Binding-site contacts:
Ligand atom C2 contacts residue PHE243 of chain 1.C at 3.7 Å (hydrophobic).
Ligand atom C16 contacts residue ALA59 of chain 1.A at 3.6 Å (hydrophobic).
Ligand atom C6 contacts residue TYR80 of chain 1.A at 3.2 Å (hydrophobic).
Ligand atom C6 contacts residue GLN61 of chain 1.A at 3.6 Å.
Ligand atom O3 contacts residue ILE131 of chain 1.A at 3.6 Å.
Ligand atom O2 contacts residue ALA105 of chain 1.A at 2.7 Å (h-bond).
Ligand atom N7 contacts residue GLN61 of chain 1.A at 3.0 Å (h-bond).
Ligand atom C15 contacts residue GLN61 of chain 1.A at 3.7 Å.
Ligand atom O1 contacts residue LEU133 of chain 1.A at 3.3 Å.
Ligand atom C25 contacts residue LEU21 of chain 1.A at 3.7 Å (hydrophobic).
Ligand atom C4 contacts residue ASP62 of chain 1.A at 3.1 Å.
Ligand atom C3 contacts residue GLN61 of chain 1.A at 3.6 Å.
Ligand atom N4 contacts residue PHE243 of chain 1.C at 3.6 Å.
Ligand atom O13 contacts residue LEU21 of chain 1.A at 3.7 Å.
Ligand atom C7 contacts residue TYR80 of chain 1.A at 3.5 Å (hydrophobic).
Ligand atom N1 contacts residue LEU63 of chain 1.A at 3.0 Å (h-bond).
Ligand atom N1 contacts residue GLN61 of chain 1.A at 3.4 Å (h-bond).
Ligand atom N6 contacts residue PHE243 of chain 1.C at 3.7 Å.
Ligand atom C7 contacts residue ASN136 of chain 1.A at 3.6 Å.
Ligand atom N3 contacts residue ALA59 of chain 1.A at 3.0 Å (h-bond).
Ligand atom C11 contacts residue GLN61 of chain 1.A at 3.3 Å.
Ligand atom S1 contacts residue PHE128 of chain 1.A at 3.5 Å.
Ligand atom C13 contacts residue GLN61 of chain 1.A at 3.3 Å.
Ligand atom O7 contacts residue ARG55 of chain 1.A at 2.9 Å (salt-bridge).
Ligand atom O2 contacts residue GLY104 of chain 1.A at 3.5 Å.
Ligand atom N7 contacts residue ALA59 of chain 1.A at 3.2 Å (h-bond).
Ligand atom C12 contacts residue GLN61 of chain 1.A at 3.0 Å.
Ligand atom C5 contacts residue LEU21 of chain 1.A at 3.7 Å (hydrophobic).
Ligand atom N6 contacts residue ALA59 of chain 1.A at 3.4 Å.
Ligand atom N1 contacts residue ASP62 of chain 1.A at 3.3 Å.
Ligand atom O2 contacts residue PHE128 of chain 1.A at 3.6 Å.
Ligand atom C10 contacts residue LEU133 of chain 1.A at 2.8 Å (hydrophobic).
Ligand atom C6 contacts residue ASN136 of chain 1.A at 3.4 Å.
Ligand atom C4 contacts residue LEU63 of chain 1.A at 3.4 Å (hydrophobic).
Ligand atom C17 contacts residue ALA59 of chain 1.A at 3.2 Å (hydrophobic).
Ligand atom C24 contacts residue LEU21 of chain 1.A at 3.6 Å (hydrophobic).
Ligand atom O2 contacts residue GLN61 of chain 1.A at 3.2 Å (h-bond).
Ligand atom C13 contacts residue PHE128 of chain 1.A at 3.5 Å (hydrophobic).
Ligand atom C18 contacts residue PHE243 of chain 1.C at 3.6 Å (hydrophobic).
Ligand atom C22 contacts residue ALA59 of chain 1.A at 3.6 Å (hydrophobic).

Sequence of chain 1.A:
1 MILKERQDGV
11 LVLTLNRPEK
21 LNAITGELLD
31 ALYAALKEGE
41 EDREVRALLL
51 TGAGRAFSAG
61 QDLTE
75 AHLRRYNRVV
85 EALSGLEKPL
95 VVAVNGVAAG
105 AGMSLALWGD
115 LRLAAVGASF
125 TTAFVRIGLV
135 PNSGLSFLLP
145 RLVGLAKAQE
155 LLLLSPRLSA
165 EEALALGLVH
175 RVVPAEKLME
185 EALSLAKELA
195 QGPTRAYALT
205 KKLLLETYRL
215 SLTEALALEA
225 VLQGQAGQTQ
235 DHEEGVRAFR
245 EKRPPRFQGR

Sequence of chain 1.C:
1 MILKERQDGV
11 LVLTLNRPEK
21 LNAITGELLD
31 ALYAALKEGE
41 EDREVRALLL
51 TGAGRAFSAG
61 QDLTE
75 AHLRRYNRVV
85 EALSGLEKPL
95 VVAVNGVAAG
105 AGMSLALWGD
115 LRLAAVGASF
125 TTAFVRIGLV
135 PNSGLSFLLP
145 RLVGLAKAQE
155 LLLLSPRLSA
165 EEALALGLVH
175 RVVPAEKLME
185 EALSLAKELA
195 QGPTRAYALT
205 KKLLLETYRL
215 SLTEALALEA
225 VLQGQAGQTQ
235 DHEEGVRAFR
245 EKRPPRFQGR

A small-molecule ligand and the protein it binds are described below.
Small molecule (SMILES): CC(C)(COP(=O)(O)OP(=O)(O)OC[C@H]1O[C@@H](n2cnc3c(N)ncnc32)[C@H](O)[C@@H]1OP(=O)(O)O)[C@@H](O)C(=O)NCCC(=O)NCCSC(=O)CC1=CCC=CCO1